This protein binds this small molecule.
Small molecule (SMILES): CC(=O)N[C@H]1[C@H](O[C@H]2[C@H](O)[C@@H](NC(C)=O)CO[C@@H]2CO)O[C@H](CO)[C@@H](O)[C@@H]1O

Binding-site contacts:
Ligand atom C5 contacts residue THR206 of chain 1.D at 3.9 Å.
Ligand atom C4 contacts residue ASN204 of chain 1.D at 4.2 Å.
Ligand atom C6 contacts residue THR206 of chain 1.D at 3.7 Å.
Ligand atom O5 contacts residue THR206 of chain 1.D at 3.0 Å (h-bond).
Ligand atom O7 contacts residue HIS321 of chain 1.D at 3.3 Å (h-bond).
Ligand atom O5 contacts residue ASN204 of chain 1.D at 2.4 Å (h-bond).
Ligand atom C3 contacts residue ASN204 of chain 1.D at 3.7 Å.
Ligand atom C8 contacts residue HIS321 of chain 1.D at 4.3 Å.
Ligand atom C7 contacts residue HIS321 of chain 1.D at 4.2 Å.
Ligand atom O6 contacts residue NAG1 of chain 1.Y at 3.3 Å.
Ligand atom N2 contacts residue ASN204 of chain 1.D at 2.9 Å (h-bond).
Ligand atom C1 contacts residue THR206 of chain 1.D at 3.9 Å.
Ligand atom C5 contacts residue ASN204 of chain 1.D at 3.7 Å.
Ligand atom C2 contacts residue ASN204 of chain 1.D at 2.4 Å.
Ligand atom C7 contacts residue ASN204 of chain 1.D at 3.5 Å.
Ligand atom C6 contacts residue NAG1 of chain 1.Y at 3.8 Å.
Ligand atom C1 contacts residue ASN204 of chain 1.D at 1.4 Å.
Ligand atom O7 contacts residue ASN204 of chain 1.D at 3.7 Å.

Sequence of chain 1.D:
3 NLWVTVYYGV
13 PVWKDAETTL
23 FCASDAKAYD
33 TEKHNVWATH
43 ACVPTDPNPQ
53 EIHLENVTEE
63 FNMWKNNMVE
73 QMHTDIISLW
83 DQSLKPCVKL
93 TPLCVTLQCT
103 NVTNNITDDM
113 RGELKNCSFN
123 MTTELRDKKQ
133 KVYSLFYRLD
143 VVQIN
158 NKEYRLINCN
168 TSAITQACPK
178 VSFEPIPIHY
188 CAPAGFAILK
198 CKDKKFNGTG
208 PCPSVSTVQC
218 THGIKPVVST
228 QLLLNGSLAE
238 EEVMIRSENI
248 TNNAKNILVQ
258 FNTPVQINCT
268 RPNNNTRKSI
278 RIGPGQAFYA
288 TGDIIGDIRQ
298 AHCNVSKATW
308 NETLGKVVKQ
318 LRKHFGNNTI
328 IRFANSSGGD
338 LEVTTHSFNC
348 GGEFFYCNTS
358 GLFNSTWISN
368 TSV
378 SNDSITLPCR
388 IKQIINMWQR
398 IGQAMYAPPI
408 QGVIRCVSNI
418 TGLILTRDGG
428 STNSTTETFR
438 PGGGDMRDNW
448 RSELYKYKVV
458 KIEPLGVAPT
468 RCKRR